Sequence of chain 1.A:
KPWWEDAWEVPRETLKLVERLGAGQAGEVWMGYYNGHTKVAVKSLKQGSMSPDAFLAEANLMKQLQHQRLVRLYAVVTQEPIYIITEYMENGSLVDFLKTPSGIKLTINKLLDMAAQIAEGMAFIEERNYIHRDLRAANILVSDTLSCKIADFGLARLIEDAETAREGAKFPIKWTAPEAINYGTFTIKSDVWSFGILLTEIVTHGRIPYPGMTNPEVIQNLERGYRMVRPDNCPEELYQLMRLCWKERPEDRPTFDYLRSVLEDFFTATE

Binding-site contacts:
Ligand atom C1 contacts residue GLY92 of chain 1.A at 3.8 Å.
Ligand atom C28 contacts residue SER93 of chain 1.A at 3.3 Å.
Ligand atom C2 contacts residue GLY92 of chain 1.A at 3.5 Å.
Ligand atom C27 contacts residue ALA138 of chain 1.A at 3.2 Å (hydrophobic).
Ligand atom C9 contacts residue THR86 of chain 1.A at 3.3 Å.
Ligand atom N1 contacts residue ALA41 of chain 1.A at 3.2 Å.
Ligand atom C8 contacts residue MET89 of chain 1.A at 3.7 Å (hydrophobic).
Ligand atom C23 contacts residue SER93 of chain 1.A at 3.6 Å.
Ligand atom C15 contacts residue LYS43 of chain 1.A at 3.6 Å.
Ligand atom C17 contacts residue VAL29 of chain 1.A at 3.8 Å (hydrophobic).
Ligand atom C9 contacts residue ALA41 of chain 1.A at 3.6 Å (hydrophobic).
Ligand atom C4 contacts residue LEU21 of chain 1.A at 3.8 Å (hydrophobic).
Ligand atom C4 contacts residue GLY92 of chain 1.A at 3.8 Å.
Ligand atom C1 contacts residue LEU21 of chain 1.A at 3.7 Å (hydrophobic).
Ligand atom C24 contacts residue SER93 of chain 1.A at 3.6 Å.
Ligand atom C3 contacts residue GLY92 of chain 1.A at 3.4 Å.
Ligand atom C3 contacts residue MET89 of chain 1.A at 3.4 Å (hydrophobic).
Ligand atom C10 contacts residue LEU141 of chain 1.A at 3.4 Å (hydrophobic).
Ligand atom C25 contacts residue LEU21 of chain 1.A at 3.4 Å (hydrophobic).
Ligand atom C27 contacts residue SER93 of chain 1.A at 3.2 Å.
Ligand atom C7 contacts residue LEU141 of chain 1.A at 3.5 Å (hydrophobic).
Ligand atom N1 contacts residue THR86 of chain 1.A at 3.5 Å (h-bond).
Ligand atom C28 contacts residue ASP96 of chain 1.A at 3.0 Å.
Ligand atom C8 contacts residue LEU141 of chain 1.A at 3.6 Å (hydrophobic).
Ligand atom O4 contacts residue GLY22 of chain 1.A at 3.8 Å.
Ligand atom O5 contacts residue TYR88 of chain 1.A at 3.5 Å.
Ligand atom N1 contacts residue GLU87 of chain 1.A at 2.9 Å (salt-bridge).
Ligand atom N1 contacts residue LEU141 of chain 1.A at 3.6 Å.
Ligand atom C8 contacts residue ALA41 of chain 1.A at 3.5 Å (hydrophobic).
Ligand atom O5 contacts residue MET89 of chain 1.A at 2.8 Å (h-bond).
Ligand atom O6 contacts residue SER93 of chain 1.A at 3.0 Å (h-bond).
Ligand atom C5 contacts residue LEU21 of chain 1.A at 3.8 Å (hydrophobic).
Ligand atom C27 contacts residue LEU141 of chain 1.A at 3.4 Å (hydrophobic).
Ligand atom C8 contacts residue GLU87 of chain 1.A at 3.8 Å.
Ligand atom C20 contacts residue LEU21 of chain 1.A at 3.8 Å (hydrophobic).
Ligand atom O6 contacts residue LEU141 of chain 1.A at 3.7 Å.
Ligand atom N4 contacts residue SER93 of chain 1.A at 2.9 Å (h-bond).
Ligand atom C9 contacts residue LEU141 of chain 1.A at 3.5 Å (hydrophobic).
Ligand atom C4 contacts residue MET89 of chain 1.A at 3.2 Å (hydrophobic).
Ligand atom C22 contacts residue SER93 of chain 1.A at 3.8 Å.

The protein below binds the small molecule below.
Small molecule (SMILES): CN[C@@H]1C[C@H]2O[C@@](C)([C@@H]1OC)n1c3ccccc3c3c4c(c5c6ccccc6n2c5c31)C(=O)NC4